Sequence of chain 22.G:
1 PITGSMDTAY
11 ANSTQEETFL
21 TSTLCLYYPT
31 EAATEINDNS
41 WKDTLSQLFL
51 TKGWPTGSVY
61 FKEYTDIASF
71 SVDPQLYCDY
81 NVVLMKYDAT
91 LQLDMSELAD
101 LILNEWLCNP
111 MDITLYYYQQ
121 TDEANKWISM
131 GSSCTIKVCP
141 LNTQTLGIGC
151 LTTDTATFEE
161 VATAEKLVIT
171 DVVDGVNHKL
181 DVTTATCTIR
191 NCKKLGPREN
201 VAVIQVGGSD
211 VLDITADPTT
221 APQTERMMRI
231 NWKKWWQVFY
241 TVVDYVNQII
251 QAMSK

Binding-site contacts:
Ligand atom C2 contacts residue ASN12 of chain 22.G at 3.3 Å.
Ligand atom O7 contacts residue ASN12 of chain 22.G at 3.6 Å.
Ligand atom O5 contacts residue ASN12 of chain 22.G at 2.7 Å (h-bond).
Ligand atom C1 contacts residue ASN12 of chain 22.G at 2.2 Å.
Ligand atom C5 contacts residue ASN12 of chain 22.G at 4.1 Å.
Ligand atom N2 contacts residue ASN12 of chain 22.G at 3.8 Å.
Ligand atom C7 contacts residue ASN12 of chain 22.G at 3.9 Å.

The small molecule below binds the protein below.
Small molecule (SMILES): CC(=O)N[C@H]1[C@H](O[C@H]2[C@H](O)[C@@H](NC(C)=O)CO[C@@H]2CO)O[C@H](CO)[C@@H](O)[C@@H]1O